Binding-site contacts:
Ligand atom C7 contacts residue ASN361 of chain 2.B at 2.9 Å.
Ligand atom C2 contacts residue ASN361 of chain 2.B at 2.6 Å.
Ligand atom N2 contacts residue ASN361 of chain 2.B at 2.7 Å (h-bond).
Ligand atom C8 contacts residue ASN361 of chain 2.B at 3.6 Å.
Ligand atom C3 contacts residue ASN361 of chain 2.B at 3.8 Å.
Ligand atom O7 contacts residue ASN361 of chain 2.B at 3.2 Å (h-bond).
Ligand atom O5 contacts residue ASN361 of chain 2.B at 2.4 Å (h-bond).
Ligand atom C5 contacts residue ASN361 of chain 2.B at 3.6 Å.
Ligand atom C4 contacts residue ASN361 of chain 2.B at 4.2 Å.
Ligand atom C1 contacts residue ASN361 of chain 2.B at 1.4 Å.
Ligand atom C8 contacts residue THR363 of chain 2.B at 3.9 Å.

This protein binds this small molecule.
Small molecule (SMILES): CC(=O)N[C@H]1[C@H](O[C@H]2[C@H](O)[C@@H](NC(C)=O)CO[C@@H]2CO[C@@H]2O[C@@H](C)[C@@H](O)[C@@H](O)[C@@H]2O)O[C@H](CO)[C@@H](O[C@@H]2O[C@H](CO)[C@@H](O)[C@H](O)[C@@H]2O)[C@@H]1O

Sequence of chain 2.B:
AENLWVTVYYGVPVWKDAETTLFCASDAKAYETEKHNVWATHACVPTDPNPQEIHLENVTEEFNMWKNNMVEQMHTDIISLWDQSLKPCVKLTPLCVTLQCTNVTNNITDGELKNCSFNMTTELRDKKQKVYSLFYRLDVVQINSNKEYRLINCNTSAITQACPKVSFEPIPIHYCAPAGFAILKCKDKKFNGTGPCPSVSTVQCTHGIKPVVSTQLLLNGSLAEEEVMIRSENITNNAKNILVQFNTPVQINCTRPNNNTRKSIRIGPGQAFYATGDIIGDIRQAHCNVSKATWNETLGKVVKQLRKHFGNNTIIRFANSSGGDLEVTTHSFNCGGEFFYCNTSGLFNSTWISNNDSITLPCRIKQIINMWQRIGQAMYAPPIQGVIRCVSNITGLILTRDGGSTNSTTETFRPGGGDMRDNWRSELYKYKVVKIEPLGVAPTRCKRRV